Binding-site contacts:
Ligand atom C5 contacts residue TRP239 of chain 1.B at 3.5 Å (hydrophobic).
Ligand atom N2 contacts residue TRP239 of chain 1.B at 3.2 Å (h-bond).
Ligand atom C3 contacts residue LYS374 of chain 1.B at 4.2 Å.
Ligand atom C4 contacts residue SO41 of chain 1.V at 3.9 Å.
Ligand atom BR4 contacts residue SO41 of chain 1.V at 4.4 Å.
Ligand atom N2 contacts residue GLU378 of chain 1.B at 2.7 Å (salt-bridge).
Ligand atom N1 contacts residue GLU378 of chain 1.B at 4.0 Å.
Ligand atom C4 contacts residue TRP239 of chain 1.B at 3.9 Å (hydrophobic).
Ligand atom C3 contacts residue GLU378 of chain 1.B at 2.7 Å.
Ligand atom N2 contacts residue SO41 of chain 1.V at 4.1 Å.
Ligand atom C3 contacts residue TRP239 of chain 1.B at 3.7 Å (hydrophobic).
Ligand atom BR4 contacts residue LYS374 of chain 1.B at 3.8 Å.
Ligand atom BR4 contacts residue LEU234 of chain 1.B at 3.8 Å.
Ligand atom N1 contacts residue TRP239 of chain 1.B at 3.1 Å (h-bond).
Ligand atom C4 contacts residue LYS374 of chain 1.B at 4.1 Å.
Ligand atom C3 contacts residue TYR354 of chain 1.B at 4.0 Å (hydrophobic).
Ligand atom N1 contacts residue SO41 of chain 1.V at 2.9 Å (h-bond).
Ligand atom C5 contacts residue SO41 of chain 1.V at 3.0 Å.
Ligand atom C5 contacts residue LYS374 of chain 1.B at 4.3 Å.
Ligand atom C4 contacts residue GLU378 of chain 1.B at 4.0 Å.
Ligand atom N2 contacts residue TYR354 of chain 1.B at 4.1 Å.
Ligand atom BR4 contacts residue TYR232 of chain 1.B at 3.1 Å.
Ligand atom BR4 contacts residue THR377 of chain 1.B at 4.4 Å.

Sequence of chain 1.B:
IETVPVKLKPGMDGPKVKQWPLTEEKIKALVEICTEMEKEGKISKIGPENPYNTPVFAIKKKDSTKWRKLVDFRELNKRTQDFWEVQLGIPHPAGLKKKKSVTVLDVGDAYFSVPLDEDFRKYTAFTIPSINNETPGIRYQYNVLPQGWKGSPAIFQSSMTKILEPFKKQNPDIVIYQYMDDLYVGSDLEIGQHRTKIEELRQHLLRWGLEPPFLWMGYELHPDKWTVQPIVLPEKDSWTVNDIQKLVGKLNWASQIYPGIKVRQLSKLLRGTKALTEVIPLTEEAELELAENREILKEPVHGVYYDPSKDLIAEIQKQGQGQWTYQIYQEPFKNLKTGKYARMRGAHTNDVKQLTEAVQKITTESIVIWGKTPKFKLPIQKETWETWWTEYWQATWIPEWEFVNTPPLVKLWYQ

A protein and the small-molecule ligand that binds it are described below.
Small molecule (SMILES): Brc1cn[nH]c1